Binding-site contacts:
Ligand atom C28 contacts residue ILE105 of chain 1.B at 3.7 Å (hydrophobic).
Ligand atom C28 contacts residue HIS53 of chain 2.A at 3.6 Å.
Ligand atom N13 contacts residue GLU74 of chain 1.B at 2.5 Å (salt-bridge).
Ligand atom O11 contacts residue TYR54 of chain 2.A at 3.6 Å (h-bond).
Ligand atom N13 contacts residue ILE114 of chain 1.B at 3.5 Å.
Ligand atom C26 contacts residue PRO104 of chain 1.B at 3.4 Å (hydrophobic).
Ligand atom O22 contacts residue TYR54 of chain 2.A at 3.6 Å.
Ligand atom C1 contacts residue ASN71 of chain 1.B at 3.5 Å.
Ligand atom C10 contacts residue TYR54 of chain 2.A at 3.4 Å (hydrophobic).
Ligand atom C3 contacts residue TYR54 of chain 2.A at 3.3 Å (hydrophobic).
Ligand atom O11 contacts residue LEU72 of chain 1.B at 3.6 Å.
Ligand atom N9 contacts residue LYS100 of chain 1.B at 3.6 Å (salt-bridge).
Ligand atom O21 contacts residue ALA18 of chain 1.B at 3.6 Å.
Ligand atom N2 contacts residue LEU72 of chain 1.B at 3.2 Å.
Ligand atom N13 contacts residue LEU73 of chain 1.B at 3.7 Å.
Ligand atom O22 contacts residue PRO104 of chain 1.B at 3.4 Å.
Ligand atom C7 contacts residue HIS53 of chain 2.A at 3.1 Å.
Ligand atom O24 contacts residue ILE105 of chain 1.B at 3.3 Å.
Ligand atom N4 contacts residue TYR54 of chain 2.A at 3.3 Å.
Ligand atom N2 contacts residue TYR54 of chain 2.A at 3.7 Å.
Ligand atom N13 contacts residue TYR54 of chain 2.A at 3.8 Å.
Ligand atom N6 contacts residue TYR54 of chain 2.A at 3.4 Å (h-bond).
Ligand atom N2 contacts residue GLU74 of chain 1.B at 3.7 Å.
Ligand atom O11 contacts residue LEU73 of chain 1.B at 3.7 Å.
Ligand atom C3 contacts residue LEU73 of chain 1.B at 3.8 Å (hydrophobic).
Ligand atom C7 contacts residue TYR54 of chain 2.A at 3.8 Å (hydrophobic).
Ligand atom N2 contacts residue LEU73 of chain 1.B at 2.9 Å (h-bond).
Ligand atom C16 contacts residue HIS53 of chain 2.A at 3.8 Å.
Ligand atom O22 contacts residue LYS100 of chain 1.B at 3.5 Å (salt-bridge).
Ligand atom N6 contacts residue HIS53 of chain 2.A at 3.6 Å.
Ligand atom C5 contacts residue TYR54 of chain 2.A at 3.4 Å (hydrophobic).
Ligand atom C1 contacts residue LEU72 of chain 1.B at 3.6 Å (hydrophobic).
Ligand atom O21 contacts residue GLU22 of chain 1.B at 2.4 Å (salt-bridge).
Ligand atom O11 contacts residue ASN71 of chain 1.B at 2.8 Å (h-bond).
Ligand atom O22 contacts residue ILE105 of chain 1.B at 3.8 Å.
Ligand atom O22 contacts residue PRO103 of chain 1.B at 3.8 Å.
Ligand atom C3 contacts residue GLU74 of chain 1.B at 3.4 Å.
Ligand atom C1 contacts residue TYR54 of chain 2.A at 3.3 Å (hydrophobic).
Ligand atom N9 contacts residue TYR54 of chain 2.A at 3.8 Å.
Ligand atom O24 contacts residue PRO104 of chain 1.B at 3.0 Å (h-bond).

A protein and the small-molecule ligand that binds it are described below.
Small molecule (SMILES): Nc1nc2ncc([C@H](O)[C@H](O)CO)nc2c(=O)[nH]1

Sequence of chain 2.A:
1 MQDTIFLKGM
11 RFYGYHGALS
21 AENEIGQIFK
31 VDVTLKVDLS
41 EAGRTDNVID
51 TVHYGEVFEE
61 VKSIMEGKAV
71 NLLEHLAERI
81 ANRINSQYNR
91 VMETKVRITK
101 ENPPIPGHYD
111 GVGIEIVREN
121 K

Sequence of chain 1.B:
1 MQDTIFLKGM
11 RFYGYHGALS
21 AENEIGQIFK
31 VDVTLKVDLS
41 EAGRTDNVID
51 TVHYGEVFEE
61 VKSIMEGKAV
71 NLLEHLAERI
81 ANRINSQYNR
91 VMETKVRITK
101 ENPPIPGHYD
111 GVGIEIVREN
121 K